Sequence of chain 1.D:
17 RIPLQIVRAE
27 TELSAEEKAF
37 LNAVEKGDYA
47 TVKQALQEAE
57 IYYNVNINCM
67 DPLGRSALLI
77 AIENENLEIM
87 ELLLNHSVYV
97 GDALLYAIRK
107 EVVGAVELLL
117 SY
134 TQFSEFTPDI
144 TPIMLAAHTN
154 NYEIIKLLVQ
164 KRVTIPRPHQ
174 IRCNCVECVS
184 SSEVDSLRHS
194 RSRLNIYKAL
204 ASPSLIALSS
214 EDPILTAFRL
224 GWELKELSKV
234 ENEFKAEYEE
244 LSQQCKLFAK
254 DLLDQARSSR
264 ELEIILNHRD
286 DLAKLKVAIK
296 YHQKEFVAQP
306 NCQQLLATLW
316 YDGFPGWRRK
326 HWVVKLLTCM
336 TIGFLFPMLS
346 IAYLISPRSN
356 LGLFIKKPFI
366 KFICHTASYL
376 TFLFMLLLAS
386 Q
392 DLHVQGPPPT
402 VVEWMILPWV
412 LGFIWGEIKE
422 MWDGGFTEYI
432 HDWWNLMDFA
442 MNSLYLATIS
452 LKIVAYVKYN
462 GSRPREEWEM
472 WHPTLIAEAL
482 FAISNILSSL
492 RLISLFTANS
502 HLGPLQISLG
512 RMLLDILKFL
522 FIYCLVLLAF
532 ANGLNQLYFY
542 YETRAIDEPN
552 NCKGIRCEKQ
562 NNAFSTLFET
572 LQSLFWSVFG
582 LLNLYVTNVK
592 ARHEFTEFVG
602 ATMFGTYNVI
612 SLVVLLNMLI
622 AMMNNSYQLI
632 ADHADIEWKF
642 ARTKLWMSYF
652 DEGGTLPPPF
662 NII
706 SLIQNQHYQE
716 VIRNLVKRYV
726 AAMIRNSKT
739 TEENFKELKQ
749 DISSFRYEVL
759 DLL

Sequence of chain 1.C:
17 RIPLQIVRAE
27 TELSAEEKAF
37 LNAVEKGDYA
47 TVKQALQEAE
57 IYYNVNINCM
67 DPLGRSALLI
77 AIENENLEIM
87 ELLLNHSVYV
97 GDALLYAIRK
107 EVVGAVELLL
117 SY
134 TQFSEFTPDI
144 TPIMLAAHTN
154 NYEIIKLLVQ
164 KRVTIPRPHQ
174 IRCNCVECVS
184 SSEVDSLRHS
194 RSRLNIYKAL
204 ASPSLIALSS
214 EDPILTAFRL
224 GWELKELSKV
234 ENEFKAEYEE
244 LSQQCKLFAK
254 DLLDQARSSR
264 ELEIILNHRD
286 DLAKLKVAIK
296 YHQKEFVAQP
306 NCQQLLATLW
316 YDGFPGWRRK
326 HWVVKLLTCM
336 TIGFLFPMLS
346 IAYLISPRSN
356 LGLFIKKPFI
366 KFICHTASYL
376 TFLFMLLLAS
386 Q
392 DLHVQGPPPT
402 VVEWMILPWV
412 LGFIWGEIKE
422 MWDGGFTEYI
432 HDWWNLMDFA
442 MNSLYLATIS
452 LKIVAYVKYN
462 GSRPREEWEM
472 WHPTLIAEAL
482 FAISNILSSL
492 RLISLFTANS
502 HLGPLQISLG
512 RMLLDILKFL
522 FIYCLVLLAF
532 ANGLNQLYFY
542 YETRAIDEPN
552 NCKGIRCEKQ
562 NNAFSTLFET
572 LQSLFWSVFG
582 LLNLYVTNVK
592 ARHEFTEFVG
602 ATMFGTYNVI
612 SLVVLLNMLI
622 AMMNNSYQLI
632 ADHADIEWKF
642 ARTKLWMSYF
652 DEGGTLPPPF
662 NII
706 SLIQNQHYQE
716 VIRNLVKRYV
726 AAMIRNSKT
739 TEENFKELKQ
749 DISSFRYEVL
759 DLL

The protein below binds the small molecule below.
Small molecule (SMILES): Cn1c(=O)n(CCCO)c(=O)c2c1nc(Oc1cccc(Cl)c1)n2Cc1ccc(Cl)cc1

Binding-site contacts:
Ligand atom C25 contacts residue LEU572 of chain 1.D at 3.8 Å (hydrophobic).
Ligand atom C16 contacts residue PHE576 of chain 1.D at 3.5 Å (hydrophobic).
Ligand atom C26 contacts residue PHE569 of chain 1.D at 3.5 Å (hydrophobic).
Ligand atom C31 contacts residue LEU521 of chain 1.D at 3.7 Å (hydrophobic).
Ligand atom C11 contacts residue PHE576 of chain 1.D at 3.4 Å (hydrophobic).
Ligand atom C17 contacts residue PHE576 of chain 1.D at 3.8 Å (hydrophobic).
Ligand atom C20 contacts residue THR607 of chain 1.C at 3.8 Å.
Ligand atom C18 contacts residue THR603 of chain 1.C at 3.7 Å.
Ligand atom C20 contacts residue PHE576 of chain 1.D at 4.0 Å (hydrophobic).
Ligand atom O04 contacts residue PHE576 of chain 1.D at 3.5 Å.
Ligand atom C18 contacts residue PHE599 of chain 1.C at 4.0 Å (hydrophobic).
Ligand atom O06 contacts residue GLN573 of chain 1.D at 2.3 Å (h-bond).
Ligand atom O06 contacts residue TRP577 of chain 1.D at 3.5 Å (h-bond).
Ligand atom O05 contacts residue GLY606 of chain 1.C at 3.4 Å.
Ligand atom C21 contacts residue GLN573 of chain 1.D at 3.4 Å.
Ligand atom N08 contacts residue PHE576 of chain 1.D at 3.4 Å.
Ligand atom N09 contacts residue PHE576 of chain 1.D at 3.5 Å.
Ligand atom N07 contacts residue PHE576 of chain 1.D at 3.6 Å.
Ligand atom C14 contacts residue PHE576 of chain 1.D at 3.8 Å (hydrophobic).
Ligand atom C27 contacts residue LEU572 of chain 1.D at 3.8 Å (hydrophobic).
Ligand atom C29 contacts residue LEU521 of chain 1.D at 3.9 Å (hydrophobic).
Ligand atom N10 contacts residue PHE576 of chain 1.D at 3.8 Å.
Ligand atom C15 contacts residue PHE576 of chain 1.D at 3.6 Å (hydrophobic).
Ligand atom C21 contacts residue THR603 of chain 1.C at 3.9 Å.
Ligand atom C23 contacts residue LEU572 of chain 1.D at 4.0 Å (hydrophobic).
Ligand atom C14 contacts residue TRP577 of chain 1.D at 3.9 Å (hydrophobic).
Ligand atom C29 contacts residue CYS525 of chain 1.D at 3.5 Å (hydrophobic).
Ligand atom C21 contacts residue PHE599 of chain 1.C at 3.8 Å (hydrophobic).
Ligand atom O05 contacts residue PHE576 of chain 1.D at 3.9 Å.
Ligand atom C15 contacts residue LEU572 of chain 1.D at 3.8 Å (hydrophobic).
Ligand atom C13 contacts residue PHE576 of chain 1.D at 3.3 Å (hydrophobic).
Ligand atom CL1 contacts residue PHE569 of chain 1.D at 3.8 Å.
Ligand atom C31 contacts residue CYS525 of chain 1.D at 3.6 Å (hydrophobic).
Ligand atom O05 contacts residue THR603 of chain 1.C at 3.1 Å (h-bond).
Ligand atom C19 contacts residue LEU572 of chain 1.D at 4.0 Å (hydrophobic).
Ligand atom O04 contacts residue GLN573 of chain 1.D at 3.8 Å.
Ligand atom C12 contacts residue PHE576 of chain 1.D at 3.5 Å (hydrophobic).
Ligand atom C21 contacts residue ALA602 of chain 1.C at 3.6 Å (hydrophobic).
Ligand atom O06 contacts residue ARG557 of chain 1.D at 3.7 Å.
Ligand atom O05 contacts residue THR607 of chain 1.C at 3.6 Å (h-bond).